Binding-site contacts:
Ligand atom O4 contacts residue GLU18 of chain 1.A at 3.4 Å.
Ligand atom O7 contacts residue GLY19 of chain 1.A at 4.0 Å.
Ligand atom C2 contacts residue GLY19 of chain 1.A at 4.0 Å.
Ligand atom O1 contacts residue GLY19 of chain 1.A at 3.6 Å.
Ligand atom N2 contacts residue GLN20 of chain 1.A at 4.2 Å.
Ligand atom O3 contacts residue ASP16 of chain 1.A at 2.6 Å (salt-bridge).
Ligand atom C8 contacts residue LYS34 of chain 1.A at 3.6 Å.
Ligand atom O3 contacts residue LYS34 of chain 1.A at 3.0 Å.
Ligand atom C3 contacts residue TRP31 of chain 1.A at 3.6 Å (hydrophobic).
Ligand atom C4 contacts residue TRP31 of chain 1.A at 3.7 Å (hydrophobic).
Ligand atom O4 contacts residue ASN41 of chain 1.A at 3.7 Å.
Ligand atom O4 contacts residue GLN20 of chain 1.A at 4.1 Å.
Ligand atom O5 contacts residue GLY19 of chain 1.A at 3.4 Å.
Ligand atom O4 contacts residue ILE29 of chain 1.A at 4.1 Å.
Ligand atom O4 contacts residue ASP16 of chain 1.A at 2.5 Å (salt-bridge).
Ligand atom O7 contacts residue GLN20 of chain 1.A at 3.1 Å.
Ligand atom O4 contacts residue ILE17 of chain 1.A at 3.6 Å (h-bond).
Ligand atom C8 contacts residue THR38 of chain 1.A at 4.2 Å.
Ligand atom C3 contacts residue ASP16 of chain 1.A at 3.6 Å.
Ligand atom C6 contacts residue ILE29 of chain 1.A at 3.8 Å (hydrophobic).
Ligand atom C7 contacts residue GLN20 of chain 1.A at 3.4 Å.
Ligand atom O3 contacts residue ASN41 of chain 1.A at 3.1 Å (h-bond).
Ligand atom C1 contacts residue GLY19 of chain 1.A at 3.9 Å.
Ligand atom C4 contacts residue ASP16 of chain 1.A at 3.4 Å.
Ligand atom C6 contacts residue GLY19 of chain 1.A at 4.0 Å.
Ligand atom C7 contacts residue LYS34 of chain 1.A at 3.9 Å.
Ligand atom C5 contacts residue GLY19 of chain 1.A at 4.0 Å.
Ligand atom C6 contacts residue TRP31 of chain 1.A at 3.7 Å (hydrophobic).
Ligand atom C8 contacts residue GLN20 of chain 1.A at 3.3 Å.
Ligand atom C3 contacts residue ASN41 of chain 1.A at 4.1 Å.
Ligand atom C5 contacts residue TRP31 of chain 1.A at 3.8 Å (hydrophobic).
Ligand atom C6 contacts residue GLU18 of chain 1.A at 4.2 Å.
Ligand atom C3 contacts residue LYS34 of chain 1.A at 4.1 Å.
Ligand atom C4 contacts residue GLY19 of chain 1.A at 3.9 Å.
Ligand atom C2 contacts residue ASN41 of chain 1.A at 4.3 Å.
Ligand atom O4 contacts residue GLY19 of chain 1.A at 2.8 Å (h-bond).
Ligand atom O3 contacts residue GLN42 of chain 1.A at 4.2 Å.
Ligand atom O6 contacts residue TRP31 of chain 1.A at 3.7 Å.
Ligand atom O3 contacts residue TRP31 of chain 1.A at 3.8 Å.
Ligand atom N2 contacts residue LYS34 of chain 1.A at 3.6 Å.

This protein binds this small molecule.
Small molecule (SMILES): CC(=O)N[C@@H]1[C@@H](O)[C@@H](O)[C@@H](CO)O[C@H]1O

Sequence of chain 1.A:
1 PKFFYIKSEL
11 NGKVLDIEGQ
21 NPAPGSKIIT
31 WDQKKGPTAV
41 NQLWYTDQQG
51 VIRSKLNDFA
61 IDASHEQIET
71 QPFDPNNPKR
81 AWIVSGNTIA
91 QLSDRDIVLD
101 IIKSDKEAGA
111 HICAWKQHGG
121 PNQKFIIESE